This protein binds this small molecule.
Small molecule (SMILES): O=c1[nH]cnc2nc[nH]c12

Binding-site contacts:
Ligand atom O6 contacts residue THR191 of chain 2.B at 4.0 Å.
Ligand atom N9 contacts residue TYR72 of chain 2.B at 3.1 Å.
Ligand atom N1 contacts residue ARG189 of chain 2.B at 3.3 Å (salt-bridge).
Ligand atom N3 contacts residue PHE220 of chain 2.B at 3.8 Å.
Ligand atom N7 contacts residue PHE220 of chain 2.B at 3.4 Å.
Ligand atom O6 contacts residue ARG189 of chain 2.B at 2.6 Å (salt-bridge).
Ligand atom N7 contacts residue ARG195 of chain 2.B at 4.5 Å.
Ligand atom N1 contacts residue PHE73 of chain 2.B at 3.3 Å.
Ligand atom C2 contacts residue PHE73 of chain 2.B at 3.9 Å (hydrophobic).
Ligand atom N3 contacts residue ASP274 of chain 2.B at 4.3 Å.
Ligand atom C5 contacts residue TYR72 of chain 2.B at 3.6 Å (hydrophobic).
Ligand atom C6 contacts residue ARG189 of chain 2.B at 3.3 Å.
Ligand atom N9 contacts residue PHE220 of chain 2.B at 3.8 Å.
Ligand atom N7 contacts residue THR191 of chain 2.B at 2.7 Å (h-bond).
Ligand atom N3 contacts residue TYR72 of chain 2.B at 3.4 Å.
Ligand atom C4 contacts residue PHE220 of chain 2.B at 3.7 Å (hydrophobic).
Ligand atom C6 contacts residue THR191 of chain 2.B at 4.2 Å.
Ligand atom N1 contacts residue PHE220 of chain 2.B at 3.5 Å.
Ligand atom C5 contacts residue PHE220 of chain 2.B at 3.5 Å (hydrophobic).
Ligand atom N9 contacts residue ASP274 of chain 2.B at 2.9 Å (salt-bridge).
Ligand atom C6 contacts residue TYR72 of chain 2.B at 4.3 Å (hydrophobic).
Ligand atom N7 contacts residue TYR72 of chain 2.B at 3.5 Å.
Ligand atom O6 contacts residue PHE73 of chain 2.B at 3.6 Å.
Ligand atom C8 contacts residue PHE220 of chain 2.B at 3.8 Å (hydrophobic).
Ligand atom C2 contacts residue TYR72 of chain 2.B at 4.3 Å (hydrophobic).
Ligand atom C6 contacts residue PHE73 of chain 2.B at 3.5 Å (hydrophobic).
Ligand atom C8 contacts residue THR191 of chain 2.B at 3.5 Å.
Ligand atom C4 contacts residue ASP274 of chain 2.B at 4.0 Å.
Ligand atom C8 contacts residue ARG195 of chain 2.B at 3.5 Å.
Ligand atom C6 contacts residue PHE220 of chain 2.B at 3.3 Å (hydrophobic).
Ligand atom C5 contacts residue PHE73 of chain 2.B at 4.5 Å (hydrophobic).
Ligand atom O6 contacts residue PHE220 of chain 2.B at 3.5 Å.
Ligand atom O6 contacts residue SER123 of chain 2.B at 4.0 Å.
Ligand atom C8 contacts residue TYR72 of chain 2.B at 3.4 Å (hydrophobic).
Ligand atom C2 contacts residue PHE220 of chain 2.B at 3.6 Å (hydrophobic).
Ligand atom C4 contacts residue TYR72 of chain 2.B at 3.2 Å (hydrophobic).
Ligand atom N9 contacts residue ARG195 of chain 2.B at 4.3 Å.
Ligand atom C2 contacts residue ALA70 of chain 2.B at 4.3 Å (hydrophobic).
Ligand atom C5 contacts residue THR191 of chain 2.B at 3.8 Å.
Ligand atom C8 contacts residue ASP274 of chain 2.B at 3.8 Å.

Sequence of chain 2.B:
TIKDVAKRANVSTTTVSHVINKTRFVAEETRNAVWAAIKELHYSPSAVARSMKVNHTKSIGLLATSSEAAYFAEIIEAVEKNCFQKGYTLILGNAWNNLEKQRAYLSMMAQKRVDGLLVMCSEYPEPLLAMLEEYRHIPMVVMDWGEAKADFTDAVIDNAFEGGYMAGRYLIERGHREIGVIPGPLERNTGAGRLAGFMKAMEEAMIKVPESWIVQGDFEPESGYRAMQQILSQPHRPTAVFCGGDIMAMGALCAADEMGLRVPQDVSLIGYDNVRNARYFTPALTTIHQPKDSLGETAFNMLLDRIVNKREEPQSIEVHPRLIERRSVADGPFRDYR